Binding-site contacts:
Ligand atom C18 contacts residue SER250 of chain 1.E at 3.2 Å.
Ligand atom C6 contacts residue SER236 of chain 1.E at 3.7 Å.
Ligand atom C19 contacts residue ILE152 of chain 1.E at 3.8 Å (hydrophobic).
Ligand atom C2 contacts residue PHE336 of chain 1.E at 3.8 Å (hydrophobic).
Ligand atom C13 contacts residue ILE152 of chain 1.E at 3.3 Å (hydrophobic).
Ligand atom O1 contacts residue SER246 of chain 1.E at 3.8 Å.
Ligand atom C1 contacts residue VAL365 of chain 1.E at 3.1 Å (hydrophobic).
Ligand atom C11 contacts residue ASP151 of chain 1.E at 3.6 Å.
Ligand atom C3 contacts residue SER155 of chain 1.E at 3.8 Å.
Ligand atom C17 contacts residue SER250 of chain 1.E at 3.1 Å.
Ligand atom C12 contacts residue ILE152 of chain 1.E at 3.5 Å (hydrophobic).
Ligand atom C10 contacts residue ASP151 of chain 1.E at 3.4 Å.
Ligand atom C18 contacts residue SER246 of chain 1.E at 3.2 Å.
Ligand atom C7 contacts residue PHE361 of chain 1.E at 3.9 Å (hydrophobic).
Ligand atom C17 contacts residue PHE337 of chain 1.E at 3.6 Å (hydrophobic).
Ligand atom C15 contacts residue SER155 of chain 1.E at 3.8 Å.
Ligand atom C11 contacts residue ILE152 of chain 1.E at 3.6 Å (hydrophobic).
Ligand atom C7 contacts residue SER236 of chain 1.E at 3.5 Å.
Ligand atom C3 contacts residue TRP369 of chain 1.E at 3.4 Å (hydrophobic).
Ligand atom O1 contacts residue ASN340 of chain 1.E at 3.0 Å (h-bond).
Ligand atom C1 contacts residue TRP369 of chain 1.E at 3.5 Å (hydrophobic).
Ligand atom C11 contacts residue PHE336 of chain 1.E at 3.7 Å (hydrophobic).
Ligand atom C19 contacts residue ASN340 of chain 1.E at 3.7 Å.
Ligand atom C5 contacts residue ASP151 of chain 1.E at 3.1 Å.
Ligand atom C14 contacts residue ILE152 of chain 1.E at 3.5 Å (hydrophobic).
Ligand atom C16 contacts residue PHE337 of chain 1.E at 3.7 Å (hydrophobic).
Ligand atom C3 contacts residue ASP151 of chain 1.E at 3.0 Å.
Ligand atom C18 contacts residue PHE337 of chain 1.E at 3.6 Å (hydrophobic).
Ligand atom C17 contacts residue THR156 of chain 1.E at 3.7 Å.
Ligand atom C15 contacts residue ASP151 of chain 1.E at 3.6 Å.
Ligand atom N1 contacts residue ASP151 of chain 1.E at 2.7 Å (salt-bridge).
Ligand atom C10 contacts residue PHE336 of chain 1.E at 3.4 Å (hydrophobic).
Ligand atom C1 contacts residue TRP333 of chain 1.E at 3.4 Å (hydrophobic).
Ligand atom C8 contacts residue PHE361 of chain 1.E at 3.6 Å (hydrophobic).
Ligand atom C12 contacts residue LEU238 of chain 1.E at 3.8 Å (hydrophobic).
Ligand atom C12 contacts residue ASN340 of chain 1.E at 3.7 Å.
Ligand atom C4 contacts residue PHE336 of chain 1.E at 3.8 Å (hydrophobic).
Ligand atom C9 contacts residue ASP362 of chain 1.E at 3.6 Å.
Ligand atom C4 contacts residue ASP151 of chain 1.E at 3.4 Å.
Ligand atom C12 contacts residue PHE336 of chain 1.E at 3.8 Å (hydrophobic).

The small molecule below binds the protein below.
Small molecule (SMILES): CCCN(CCc1cccs1)[C@H]1CCc2c(O)cccc2C1

Sequence of chain 1.E:
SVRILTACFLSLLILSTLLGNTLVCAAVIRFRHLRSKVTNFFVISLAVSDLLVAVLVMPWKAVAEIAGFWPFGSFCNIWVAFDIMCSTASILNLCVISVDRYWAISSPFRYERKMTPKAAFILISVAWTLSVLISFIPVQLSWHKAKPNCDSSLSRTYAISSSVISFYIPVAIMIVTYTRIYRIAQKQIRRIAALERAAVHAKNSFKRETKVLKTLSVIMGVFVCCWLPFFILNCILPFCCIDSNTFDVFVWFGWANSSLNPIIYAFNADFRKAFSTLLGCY